Binding-site contacts:
Ligand atom C11 contacts residue PHE198 of chain 1.A at 4.2 Å (hydrophobic).
Ligand atom C8 contacts residue PHE278 of chain 1.D at 4.5 Å (hydrophobic).
Ligand atom O1 contacts residue ALA279 of chain 1.D at 3.7 Å.
Ligand atom C2 contacts residue THR283 of chain 1.D at 2.9 Å.
Ligand atom C1 contacts residue HEM1 of chain 1.S at 4.2 Å.
Ligand atom C3 contacts residue PHE198 of chain 1.A at 4.1 Å (hydrophobic).
Ligand atom C8 contacts residue PHE198 of chain 1.A at 3.7 Å (hydrophobic).
Ligand atom C10 contacts residue HEM1 of chain 1.S at 3.2 Å.
Ligand atom C3 contacts residue ALA279 of chain 1.D at 3.1 Å (hydrophobic).
Ligand atom C8 contacts residue ALA279 of chain 1.D at 2.4 Å (hydrophobic).
Ligand atom C11 contacts residue PHE201 of chain 1.A at 4.0 Å (hydrophobic).
Ligand atom C4 contacts residue HEM1 of chain 1.S at 4.2 Å.
Ligand atom C12 contacts residue ALA279 of chain 1.D at 3.3 Å (hydrophobic).
Ligand atom C5 contacts residue PHE198 of chain 1.A at 4.3 Å (hydrophobic).
Ligand atom C5 contacts residue ALA279 of chain 1.D at 3.4 Å (hydrophobic).
Ligand atom C7 contacts residue SER275 of chain 1.D at 4.5 Å.
Ligand atom O1 contacts residue HEM1 of chain 1.S at 3.2 Å (h-bond).
Ligand atom C4 contacts residue THR283 of chain 1.D at 4.5 Å.
Ligand atom O1 contacts residue ILE344 of chain 1.D at 3.5 Å.
Ligand atom C2 contacts residue ILE344 of chain 1.D at 3.7 Å (hydrophobic).
Ligand atom C1 contacts residue ALA279 of chain 1.D at 3.2 Å (hydrophobic).
Ligand atom C3 contacts residue THR283 of chain 1.D at 3.9 Å.
Ligand atom C9 contacts residue ALA279 of chain 1.D at 3.7 Å (hydrophobic).
Ligand atom C12 contacts residue SER275 of chain 1.D at 3.9 Å.
Ligand atom C6 contacts residue ALA279 of chain 1.D at 2.8 Å (hydrophobic).
Ligand atom C7 contacts residue PHE198 of chain 1.A at 3.8 Å (hydrophobic).
Ligand atom C4 contacts residue ILE344 of chain 1.D at 3.5 Å (hydrophobic).
Ligand atom C2 contacts residue ALA279 of chain 1.D at 3.8 Å (hydrophobic).
Ligand atom C5 contacts residue HEM1 of chain 1.S at 4.2 Å.
Ligand atom C7 contacts residue ALA279 of chain 1.D at 2.2 Å (hydrophobic).
Ligand atom C4 contacts residue PHE198 of chain 1.A at 4.3 Å (hydrophobic).
Ligand atom C12 contacts residue HEM1 of chain 1.S at 4.2 Å.
Ligand atom C4 contacts residue ALA279 of chain 1.D at 3.5 Å (hydrophobic).
Ligand atom C1 contacts residue THR283 of chain 1.D at 1.5 Å.
Ligand atom O1 contacts residue THR283 of chain 1.D at 2.2 Å (h-bond).
Ligand atom C6 contacts residue PHE198 of chain 1.A at 4.1 Å (hydrophobic).
Ligand atom C3 contacts residue ILE344 of chain 1.D at 4.0 Å (hydrophobic).
Ligand atom C1 contacts residue ILE344 of chain 1.D at 3.9 Å (hydrophobic).
Ligand atom C10 contacts residue SER202 of chain 1.A at 4.3 Å.
Ligand atom C11 contacts residue SER202 of chain 1.A at 3.8 Å.

Sequence of chain 1.D:
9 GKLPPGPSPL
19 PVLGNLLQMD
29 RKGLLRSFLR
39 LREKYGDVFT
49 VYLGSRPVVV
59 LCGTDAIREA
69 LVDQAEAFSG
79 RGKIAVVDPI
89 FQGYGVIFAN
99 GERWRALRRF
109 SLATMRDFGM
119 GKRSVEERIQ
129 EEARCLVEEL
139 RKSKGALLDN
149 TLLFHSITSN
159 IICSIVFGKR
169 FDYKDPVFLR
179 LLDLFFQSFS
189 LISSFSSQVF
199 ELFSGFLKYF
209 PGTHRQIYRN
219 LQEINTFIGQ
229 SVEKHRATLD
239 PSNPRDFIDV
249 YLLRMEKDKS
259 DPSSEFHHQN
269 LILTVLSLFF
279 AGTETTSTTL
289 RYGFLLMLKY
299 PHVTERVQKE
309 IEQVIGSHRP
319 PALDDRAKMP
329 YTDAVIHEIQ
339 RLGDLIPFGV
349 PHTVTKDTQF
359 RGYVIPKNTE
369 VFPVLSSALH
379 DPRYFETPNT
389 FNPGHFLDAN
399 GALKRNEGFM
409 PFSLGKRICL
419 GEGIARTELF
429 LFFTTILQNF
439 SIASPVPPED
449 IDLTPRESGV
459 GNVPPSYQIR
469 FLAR

Sequence of chain 1.A:
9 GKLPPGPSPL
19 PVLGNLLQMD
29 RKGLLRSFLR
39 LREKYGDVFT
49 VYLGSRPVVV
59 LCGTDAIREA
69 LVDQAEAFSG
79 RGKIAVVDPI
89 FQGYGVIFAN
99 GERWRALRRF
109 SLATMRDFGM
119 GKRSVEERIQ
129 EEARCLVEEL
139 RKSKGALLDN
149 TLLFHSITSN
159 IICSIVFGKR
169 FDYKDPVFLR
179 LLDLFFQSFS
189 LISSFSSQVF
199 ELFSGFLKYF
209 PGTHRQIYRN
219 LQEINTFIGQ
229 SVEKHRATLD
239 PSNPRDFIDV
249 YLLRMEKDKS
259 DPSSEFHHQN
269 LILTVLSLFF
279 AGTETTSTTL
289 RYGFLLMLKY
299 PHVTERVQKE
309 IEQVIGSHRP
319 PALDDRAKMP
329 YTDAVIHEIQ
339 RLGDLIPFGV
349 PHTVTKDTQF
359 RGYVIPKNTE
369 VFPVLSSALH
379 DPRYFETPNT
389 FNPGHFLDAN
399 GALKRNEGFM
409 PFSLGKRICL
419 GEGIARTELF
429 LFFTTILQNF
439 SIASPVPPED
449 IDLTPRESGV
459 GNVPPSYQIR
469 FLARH

The small molecule below binds the protein below.
Small molecule (SMILES): CC(C)(C)c1ccc(CC=O)cc1